Sequence of chain 1.A:
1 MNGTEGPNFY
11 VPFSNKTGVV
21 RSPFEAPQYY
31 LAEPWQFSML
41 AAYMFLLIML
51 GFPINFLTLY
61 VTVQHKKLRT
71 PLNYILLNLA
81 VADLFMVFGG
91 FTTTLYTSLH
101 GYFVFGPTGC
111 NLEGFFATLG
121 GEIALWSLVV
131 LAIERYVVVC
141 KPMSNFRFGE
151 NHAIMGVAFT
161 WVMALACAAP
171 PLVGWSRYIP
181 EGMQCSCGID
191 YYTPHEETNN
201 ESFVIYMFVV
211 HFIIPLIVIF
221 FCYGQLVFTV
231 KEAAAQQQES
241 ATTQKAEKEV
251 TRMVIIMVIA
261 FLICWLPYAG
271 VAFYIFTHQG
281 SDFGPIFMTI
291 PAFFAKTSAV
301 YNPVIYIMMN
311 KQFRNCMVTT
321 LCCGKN

Binding-site contacts:
Ligand atom O contacts residue ASN310 of chain 1.A at 3.7 Å.
Ligand atom CD2 contacts residue ALA246 of chain 1.A at 3.6 Å (hydrophobic).
Ligand atom CD1 contacts residue THR243 of chain 1.A at 4.0 Å.
Ligand atom OD1 contacts residue VAL138 of chain 1.A at 3.9 Å.
Ligand atom OD2 contacts residue LYS141 of chain 1.A at 3.3 Å.
Ligand atom CB contacts residue VAL138 of chain 1.A at 4.0 Å (hydrophobic).
Ligand atom C contacts residue ASN310 of chain 1.A at 4.0 Å.
Ligand atom CG contacts residue VAL138 of chain 1.A at 3.7 Å (hydrophobic).
Ligand atom SG contacts residue ARG135 of chain 1.A at 3.8 Å.
Ligand atom CD1 contacts residue VAL250 of chain 1.A at 4.0 Å (hydrophobic).
Ligand atom SG contacts residue VAL138 of chain 1.A at 4.0 Å.
Ligand atom C contacts residue LEU72 of chain 1.A at 3.9 Å (hydrophobic).
Ligand atom CE2 contacts residue THR242 of chain 1.A at 3.7 Å.
Ligand atom CD2 contacts residue ALA246 of chain 1.A at 3.8 Å (hydrophobic).
Ligand atom CD1 contacts residue THR242 of chain 1.A at 4.0 Å.
Ligand atom CD2 contacts residue VAL139 of chain 1.A at 3.9 Å (hydrophobic).
Ligand atom CE2 contacts residue ALA246 of chain 1.A at 3.8 Å (hydrophobic).
Ligand atom C contacts residue LYS311 of chain 1.A at 3.6 Å.
Ligand atom O contacts residue LYS311 of chain 1.A at 3.0 Å (salt-bridge).
Ligand atom OXT contacts residue LYS311 of chain 1.A at 3.5 Å (salt-bridge).
Ligand atom CD1 contacts residue LEU226 of chain 1.A at 4.0 Å (hydrophobic).
Ligand atom CD1 contacts residue ALA246 of chain 1.A at 3.7 Å (hydrophobic).
Ligand atom OD2 contacts residue VAL138 of chain 1.A at 3.5 Å (h-bond).
Ligand atom O contacts residue VAL250 of chain 1.A at 4.0 Å.
Ligand atom CE1 contacts residue ALA246 of chain 1.A at 3.6 Å (hydrophobic).
Ligand atom CB contacts residue ARG135 of chain 1.A at 3.9 Å.
Ligand atom CG contacts residue ALA246 of chain 1.A at 4.0 Å (hydrophobic).
Ligand atom CG1 contacts residue ALA233 of chain 1.A at 4.0 Å (hydrophobic).
Ligand atom O contacts residue ARG135 of chain 1.A at 3.0 Å (salt-bridge).
Ligand atom CZ contacts residue THR242 of chain 1.A at 3.8 Å.
Ligand atom CB contacts residue LEU72 of chain 1.A at 4.0 Å (hydrophobic).
Ligand atom CD2 contacts residue ARG135 of chain 1.A at 3.6 Å.
Ligand atom CG contacts residue ARG135 of chain 1.A at 4.0 Å.
Ligand atom CG2 contacts residue VAL139 of chain 1.A at 3.8 Å (hydrophobic).
Ligand atom CD2 contacts residue VAL250 of chain 1.A at 4.0 Å (hydrophobic).
Ligand atom CZ contacts residue ALA246 of chain 1.A at 3.8 Å (hydrophobic).
Ligand atom CA contacts residue ASN310 of chain 1.A at 3.4 Å.
Ligand atom O contacts residue LEU72 of chain 1.A at 3.4 Å.
Ligand atom OG contacts residue LEU72 of chain 1.A at 3.2 Å.
Ligand atom O contacts residue GLU249 of chain 1.A at 3.9 Å.

This small molecule binds to this protein.
Small molecule (SMILES): CC(C)C[C@H](NC(=O)CNC(=O)[C@H](CS)NC(=O)[C@H](CO)NC(=O)[C@H](CCCCN)NC(=O)[C@H](CC(C)C)NC(=O)[C@H](CC(=O)O)NC(=O)[C@H](CCC(=O)O)NC(=O)[C@H](CC(C)C)NC(=O)[C@@H](N)C(C)C)C(=O)N[C@@H](Cc1ccccc1)C(=O)O